Binding-site contacts:
Ligand atom CL1 contacts residue HIS15 of chain 1.A at 3.6 Å.
Ligand atom C10 contacts residue HIS15 of chain 1.A at 3.4 Å.
Ligand atom C15 contacts residue ASP87 of chain 1.A at 3.9 Å.
Ligand atom CL2 contacts residue ASP87 of chain 1.A at 3.9 Å.
Ligand atom C13 contacts residue HIS15 of chain 1.A at 3.6 Å.
Ligand atom C12 contacts residue ASP87 of chain 1.A at 4.4 Å.
Ligand atom C19 contacts residue ARG14 of chain 1.A at 4.1 Å.
Ligand atom CL2 contacts residue HIS15 of chain 1.A at 3.0 Å.
Ligand atom C13 contacts residue THR89 of chain 1.A at 3.4 Å.
Ligand atom C13 contacts residue ASP87 of chain 1.A at 3.5 Å.
Ligand atom C11 contacts residue ARG14 of chain 1.A at 4.4 Å.
Ligand atom C18 contacts residue HIS15 of chain 1.A at 4.0 Å.
Ligand atom CL2 contacts residue SER86 of chain 1.A at 4.5 Å.
Ligand atom C14 contacts residue HIS15 of chain 1.A at 4.1 Å.
Ligand atom C16 contacts residue HIS15 of chain 1.A at 4.4 Å.
Ligand atom RH contacts residue HIS15 of chain 1.A at 2.2 Å.
Ligand atom CL1 contacts residue ALA11 of chain 1.A at 3.5 Å.
Ligand atom C11 contacts residue HIS15 of chain 1.A at 3.6 Å.
Ligand atom CL2 contacts residue ILE88 of chain 1.A at 3.4 Å.
Ligand atom C12 contacts residue HIS15 of chain 1.A at 3.5 Å.

Sequence of chain 1.A:
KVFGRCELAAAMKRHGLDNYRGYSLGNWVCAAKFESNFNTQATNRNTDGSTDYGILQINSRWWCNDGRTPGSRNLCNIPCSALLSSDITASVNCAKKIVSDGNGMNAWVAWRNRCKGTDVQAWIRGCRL

A small-molecule ligand and the protein it binds are described below.
Small molecule (SMILES): CC12C3(C)C4(C)C5(C)C1(C)[Rh]2345(Cl)Cl